This protein binds this small molecule.
Small molecule (SMILES): CC(=O)N[C@H]1[C@H](O[C@H]2[C@H](O)[C@@H](NC(C)=O)CO[C@@H]2CO)O[C@H](CO)[C@@H](O[C@@H]2O[C@H](CO)[C@@H](O)[C@H](O)[C@@H]2O)[C@@H]1O

Binding-site contacts:
Ligand atom C5 contacts residue ASN219 of chain 2.A at 3.8 Å.
Ligand atom C5 contacts residue LEU238 of chain 1.A at 4.4 Å (hydrophobic).
Ligand atom C8 contacts residue NAG1 of chain 1.J at 4.0 Å.
Ligand atom O7 contacts residue ARG214 of chain 2.A at 4.2 Å.
Ligand atom C4 contacts residue ASN159 of chain 1.A at 4.2 Å.
Ligand atom C6 contacts residue THR161 of chain 1.A at 4.2 Å.
Ligand atom O6 contacts residue ARG216 of chain 2.A at 3.5 Å (salt-bridge).
Ligand atom C8 contacts residue ILE236 of chain 1.A at 4.1 Å (hydrophobic).
Ligand atom O5 contacts residue ARG216 of chain 2.A at 4.3 Å.
Ligand atom C8 contacts residue SER213 of chain 2.A at 3.5 Å.
Ligand atom C7 contacts residue ARG216 of chain 2.A at 3.9 Å.
Ligand atom C3 contacts residue SER213 of chain 2.A at 3.9 Å.
Ligand atom C3 contacts residue ASN159 of chain 1.A at 3.8 Å.
Ligand atom O7 contacts residue ARG216 of chain 2.A at 2.9 Å (salt-bridge).
Ligand atom C5 contacts residue ASN159 of chain 1.A at 3.6 Å.
Ligand atom O7 contacts residue PRO215 of chain 2.A at 3.5 Å.
Ligand atom C1 contacts residue SER213 of chain 2.A at 4.1 Å.
Ligand atom O3 contacts residue SER213 of chain 2.A at 4.4 Å.
Ligand atom O5 contacts residue ASN159 of chain 1.A at 2.3 Å (h-bond).
Ligand atom O7 contacts residue NAG1 of chain 1.J at 3.7 Å.
Ligand atom C7 contacts residue SER213 of chain 2.A at 3.7 Å.
Ligand atom N2 contacts residue SER213 of chain 2.A at 2.9 Å (h-bond).
Ligand atom O5 contacts residue LEU238 of chain 1.A at 4.2 Å.
Ligand atom O3 contacts residue ARG216 of chain 2.A at 3.8 Å.
Ligand atom C8 contacts residue THR181 of chain 2.A at 4.1 Å.
Ligand atom C7 contacts residue NAG1 of chain 1.J at 3.9 Å.
Ligand atom C2 contacts residue ASN159 of chain 1.A at 2.5 Å.
Ligand atom O7 contacts residue ASN159 of chain 1.A at 3.8 Å.
Ligand atom C1 contacts residue ASN159 of chain 1.A at 1.4 Å.
Ligand atom C7 contacts residue ASN159 of chain 1.A at 3.7 Å.
Ligand atom C6 contacts residue ASN219 of chain 2.A at 4.4 Å.
Ligand atom C8 contacts residue PRO215 of chain 2.A at 4.2 Å (hydrophobic).
Ligand atom C2 contacts residue SER213 of chain 2.A at 3.8 Å.
Ligand atom C8 contacts residue ARG216 of chain 2.A at 4.4 Å.
Ligand atom C3 contacts residue ARG216 of chain 2.A at 4.3 Å.
Ligand atom N2 contacts residue ASN159 of chain 1.A at 3.2 Å (h-bond).
Ligand atom C6 contacts residue LEU238 of chain 1.A at 4.4 Å (hydrophobic).
Ligand atom C7 contacts residue PRO215 of chain 2.A at 4.3 Å (hydrophobic).
Ligand atom C2 contacts residue ARG216 of chain 2.A at 4.1 Å.
Ligand atom C4 contacts residue ARG216 of chain 2.A at 4.1 Å.

Sequence of chain 2.A:
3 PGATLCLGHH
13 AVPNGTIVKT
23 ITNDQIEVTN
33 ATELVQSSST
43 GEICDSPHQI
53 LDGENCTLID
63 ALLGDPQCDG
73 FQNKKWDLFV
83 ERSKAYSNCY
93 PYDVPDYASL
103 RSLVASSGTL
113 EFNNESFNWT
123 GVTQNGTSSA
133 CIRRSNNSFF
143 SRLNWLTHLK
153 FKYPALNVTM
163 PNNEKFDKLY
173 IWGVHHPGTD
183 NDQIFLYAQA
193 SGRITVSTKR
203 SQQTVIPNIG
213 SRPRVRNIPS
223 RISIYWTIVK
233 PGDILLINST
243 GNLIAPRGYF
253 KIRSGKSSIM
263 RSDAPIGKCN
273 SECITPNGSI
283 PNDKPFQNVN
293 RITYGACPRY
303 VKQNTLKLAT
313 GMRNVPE

Sequence of chain 1.A:
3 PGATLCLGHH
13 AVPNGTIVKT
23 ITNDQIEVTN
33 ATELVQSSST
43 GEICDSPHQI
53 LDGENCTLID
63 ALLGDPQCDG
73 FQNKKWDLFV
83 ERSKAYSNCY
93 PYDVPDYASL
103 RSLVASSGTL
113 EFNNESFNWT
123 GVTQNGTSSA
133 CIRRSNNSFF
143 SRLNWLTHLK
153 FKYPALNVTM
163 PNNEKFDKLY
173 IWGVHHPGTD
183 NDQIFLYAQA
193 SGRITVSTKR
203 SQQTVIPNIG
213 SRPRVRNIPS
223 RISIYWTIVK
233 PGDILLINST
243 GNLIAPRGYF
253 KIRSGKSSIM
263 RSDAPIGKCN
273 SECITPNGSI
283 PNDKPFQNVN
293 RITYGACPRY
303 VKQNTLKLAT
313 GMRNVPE